Sequence of chain 1.A:
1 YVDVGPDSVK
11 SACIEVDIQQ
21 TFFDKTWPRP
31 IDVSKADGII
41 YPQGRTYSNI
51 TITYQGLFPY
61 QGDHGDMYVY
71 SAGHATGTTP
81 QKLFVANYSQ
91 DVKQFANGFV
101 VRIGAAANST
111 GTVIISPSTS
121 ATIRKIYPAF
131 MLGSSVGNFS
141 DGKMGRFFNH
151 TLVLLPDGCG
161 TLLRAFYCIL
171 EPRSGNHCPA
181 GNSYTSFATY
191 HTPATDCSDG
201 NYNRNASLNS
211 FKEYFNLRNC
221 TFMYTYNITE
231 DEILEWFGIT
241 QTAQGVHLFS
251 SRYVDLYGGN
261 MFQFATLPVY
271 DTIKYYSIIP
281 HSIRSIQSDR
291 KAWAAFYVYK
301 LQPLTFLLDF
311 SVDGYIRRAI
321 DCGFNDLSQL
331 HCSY

Binding-site contacts:
Ligand atom C3 contacts residue ASN219 of chain 1.A at 3.8 Å.
Ligand atom C7 contacts residue ASN219 of chain 1.A at 3.7 Å.
Ligand atom O5 contacts residue ASN219 of chain 1.A at 2.3 Å (h-bond).
Ligand atom C8 contacts residue ILE169 of chain 1.A at 3.7 Å (hydrophobic).
Ligand atom N2 contacts residue ASN219 of chain 1.A at 2.9 Å (h-bond).
Ligand atom O7 contacts residue ASN219 of chain 1.A at 4.1 Å.
Ligand atom O5 contacts residue TYR1 of chain 1.A at 3.5 Å.
Ligand atom C4 contacts residue ASN219 of chain 1.A at 4.2 Å.
Ligand atom C7 contacts residue ILE169 of chain 1.A at 3.6 Å (hydrophobic).
Ligand atom O7 contacts residue ILE169 of chain 1.A at 3.5 Å.
Ligand atom C5 contacts residue ASN219 of chain 1.A at 3.6 Å.
Ligand atom C2 contacts residue ASN219 of chain 1.A at 2.5 Å.
Ligand atom C6 contacts residue TYR1 of chain 1.A at 4.3 Å (hydrophobic).
Ligand atom C1 contacts residue ASN219 of chain 1.A at 1.4 Å.
Ligand atom O6 contacts residue TYR1 of chain 1.A at 3.4 Å.
Ligand atom C5 contacts residue TYR1 of chain 1.A at 4.4 Å (hydrophobic).
Ligand atom C1 contacts residue TYR1 of chain 1.A at 4.1 Å (hydrophobic).
Ligand atom N2 contacts residue ILE169 of chain 1.A at 4.2 Å.

The protein below binds the small molecule below.
Small molecule (SMILES): CC(=O)N[C@H]1[C@H](O[C@H]2[C@H](O)[C@@H](NC(C)=O)CO[C@@H]2CO)O[C@H](CO)[C@@H](O)[C@@H]1O